A protein and the small-molecule ligand that binds it are described below.
Small molecule (SMILES): CC(=O)N[C@H]1[C@H](O[C@H]2[C@H](O)[C@@H](NC(C)=O)CO[C@@H]2CO)O[C@H](CO)[C@@H](O)[C@@H]1O

Sequence of chain 1.A:
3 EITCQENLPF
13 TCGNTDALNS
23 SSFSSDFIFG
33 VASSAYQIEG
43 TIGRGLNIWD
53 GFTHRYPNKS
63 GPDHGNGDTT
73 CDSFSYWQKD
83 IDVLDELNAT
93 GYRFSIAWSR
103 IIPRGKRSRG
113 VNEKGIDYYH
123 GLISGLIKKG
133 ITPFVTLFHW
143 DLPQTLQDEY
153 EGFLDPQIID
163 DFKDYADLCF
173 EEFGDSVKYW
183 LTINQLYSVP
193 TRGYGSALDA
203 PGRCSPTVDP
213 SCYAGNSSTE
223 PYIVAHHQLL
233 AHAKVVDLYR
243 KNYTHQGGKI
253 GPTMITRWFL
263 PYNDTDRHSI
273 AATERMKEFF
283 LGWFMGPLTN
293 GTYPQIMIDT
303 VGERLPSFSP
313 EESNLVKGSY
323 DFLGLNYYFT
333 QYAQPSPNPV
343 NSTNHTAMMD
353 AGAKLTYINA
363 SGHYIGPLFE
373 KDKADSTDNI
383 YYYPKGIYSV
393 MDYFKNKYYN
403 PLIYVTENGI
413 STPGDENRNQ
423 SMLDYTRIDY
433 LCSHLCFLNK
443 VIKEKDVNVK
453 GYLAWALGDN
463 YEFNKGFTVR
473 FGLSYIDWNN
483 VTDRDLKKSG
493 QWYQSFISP

Binding-site contacts:
Ligand atom C8 contacts residue THR345 of chain 1.A at 4.0 Å.
Ligand atom N2 contacts residue ASN218 of chain 1.A at 2.9 Å (h-bond).
Ligand atom C1 contacts residue THR221 of chain 1.A at 3.9 Å.
Ligand atom C2 contacts residue ASN218 of chain 1.A at 2.7 Å.
Ligand atom C6 contacts residue THR221 of chain 1.A at 4.0 Å.
Ligand atom C8 contacts residue SER207 of chain 1.A at 3.6 Å.
Ligand atom C8 contacts residue GLU305 of chain 1.A at 3.7 Å.
Ligand atom C5 contacts residue THR221 of chain 1.A at 3.8 Å.
Ligand atom O7 contacts residue ARG306 of chain 1.A at 4.5 Å.
Ligand atom C7 contacts residue SER207 of chain 1.A at 4.4 Å.
Ligand atom C8 contacts residue PRO208 of chain 1.A at 4.4 Å (hydrophobic).
Ligand atom C7 contacts residue ASN218 of chain 1.A at 3.2 Å.
Ligand atom O7 contacts residue ASN218 of chain 1.A at 3.5 Å (h-bond).
Ligand atom O5 contacts residue THR221 of chain 1.A at 3.5 Å.
Ligand atom C5 contacts residue ASN218 of chain 1.A at 3.8 Å.
Ligand atom O5 contacts residue ASN218 of chain 1.A at 2.4 Å (h-bond).
Ligand atom C3 contacts residue ASN218 of chain 1.A at 4.0 Å.
Ligand atom C8 contacts residue ARG306 of chain 1.A at 3.9 Å.
Ligand atom C1 contacts residue ASN218 of chain 1.A at 1.8 Å.
Ligand atom C8 contacts residue ASN218 of chain 1.A at 4.4 Å.
Ligand atom C4 contacts residue ASN218 of chain 1.A at 4.4 Å.